Binding-site contacts:
Ligand atom N contacts residue ASN67 of chain 1.A at 3.6 Å (h-bond).
Ligand atom CB contacts residue SER101 of chain 1.A at 3.8 Å.
Ligand atom CE2 contacts residue GLY135 of chain 1.A at 3.2 Å.
Ligand atom C contacts residue THR223 of chain 1.A at 3.8 Å.
Ligand atom O contacts residue GLY134 of chain 1.A at 3.1 Å (h-bond).
Ligand atom C contacts residue SER221 of chain 1.A at 3.5 Å.
Ligand atom O contacts residue SER221 of chain 1.A at 2.6 Å (h-bond).
Ligand atom CA contacts residue GLY134 of chain 1.A at 3.2 Å.
Ligand atom N contacts residue ASN161 of chain 1.A at 2.7 Å (h-bond).
Ligand atom CZ contacts residue GLY134 of chain 1.A at 2.8 Å.
Ligand atom O contacts residue LEU133 of chain 1.A at 3.4 Å.
Ligand atom CD2 contacts residue LEU133 of chain 1.A at 3.8 Å (hydrophobic).
Ligand atom O contacts residue ALA158 of chain 1.A at 3.3 Å.
Ligand atom C contacts residue ASN67 of chain 1.A at 3.6 Å.
Ligand atom C contacts residue ASN161 of chain 1.A at 3.1 Å.
Ligand atom O contacts residue SER224 of chain 1.A at 2.3 Å (h-bond).
Ligand atom O contacts residue GLY134 of chain 1.A at 2.9 Å (h-bond).
Ligand atom CB contacts residue ASN161 of chain 1.A at 2.8 Å.
Ligand atom O contacts residue TRP212 of chain 1.A at 3.5 Å.
Ligand atom CA contacts residue ILE220 of chain 1.A at 3.7 Å (hydrophobic).
Ligand atom CA contacts residue SER224 of chain 1.A at 3.4 Å.
Ligand atom CE1 contacts residue GLY134 of chain 1.A at 3.6 Å.
Ligand atom C contacts residue GLY134 of chain 1.A at 3.8 Å.
Ligand atom O contacts residue MET225 of chain 1.A at 3.1 Å (h-bond).
Ligand atom C contacts residue GLY134 of chain 1.A at 3.2 Å.
Ligand atom N contacts residue SER224 of chain 1.A at 3.5 Å.
Ligand atom CA contacts residue ASN161 of chain 1.A at 3.2 Å.
Ligand atom CB contacts residue HIS69 of chain 1.A at 3.6 Å.
Ligand atom N contacts residue SER224 of chain 1.A at 3.3 Å (h-bond).
Ligand atom CB contacts residue ILE220 of chain 1.A at 2.6 Å (hydrophobic).
Ligand atom CB contacts residue GLY135 of chain 1.A at 3.7 Å.
Ligand atom CB contacts residue ASN67 of chain 1.A at 2.7 Å.
Ligand atom N contacts residue GLY134 of chain 1.A at 3.3 Å (h-bond).
Ligand atom CB contacts residue GLY100 of chain 1.A at 2.9 Å.
Ligand atom CD2 contacts residue GLY134 of chain 1.A at 3.3 Å.
Ligand atom CA contacts residue ASN161 of chain 1.A at 3.4 Å.
Ligand atom O contacts residue THR223 of chain 1.A at 2.9 Å.
Ligand atom C contacts residue SER224 of chain 1.A at 2.6 Å.
Ligand atom CA contacts residue ASN67 of chain 1.A at 3.6 Å.
Ligand atom CE2 contacts residue GLY134 of chain 1.A at 2.7 Å.

A protein and the small-molecule ligand that binds it are described below.
Small molecule (SMILES): CC(=O)N1C=CC[C@H]1C(=O)N[C@@H](C)C(=O)N1CC=C[C@H]1C(=O)N[C@H](C=O)Cc1ccccc1.C[C@H](N)C(=O)N[C@@H](C)C(=O)N[C@@H](C)C(=O)N[C@@H](C)C(N)=O

Sequence of chain 1.A:
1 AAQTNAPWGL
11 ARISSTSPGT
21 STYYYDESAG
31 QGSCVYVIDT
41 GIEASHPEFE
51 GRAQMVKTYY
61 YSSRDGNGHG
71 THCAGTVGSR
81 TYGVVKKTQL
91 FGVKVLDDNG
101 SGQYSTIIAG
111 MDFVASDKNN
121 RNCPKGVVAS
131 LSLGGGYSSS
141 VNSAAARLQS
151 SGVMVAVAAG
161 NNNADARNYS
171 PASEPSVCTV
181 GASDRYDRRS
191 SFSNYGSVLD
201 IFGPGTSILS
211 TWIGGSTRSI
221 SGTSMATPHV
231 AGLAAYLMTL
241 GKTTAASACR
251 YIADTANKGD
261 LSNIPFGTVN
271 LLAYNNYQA